Sequence of chain 1.E:
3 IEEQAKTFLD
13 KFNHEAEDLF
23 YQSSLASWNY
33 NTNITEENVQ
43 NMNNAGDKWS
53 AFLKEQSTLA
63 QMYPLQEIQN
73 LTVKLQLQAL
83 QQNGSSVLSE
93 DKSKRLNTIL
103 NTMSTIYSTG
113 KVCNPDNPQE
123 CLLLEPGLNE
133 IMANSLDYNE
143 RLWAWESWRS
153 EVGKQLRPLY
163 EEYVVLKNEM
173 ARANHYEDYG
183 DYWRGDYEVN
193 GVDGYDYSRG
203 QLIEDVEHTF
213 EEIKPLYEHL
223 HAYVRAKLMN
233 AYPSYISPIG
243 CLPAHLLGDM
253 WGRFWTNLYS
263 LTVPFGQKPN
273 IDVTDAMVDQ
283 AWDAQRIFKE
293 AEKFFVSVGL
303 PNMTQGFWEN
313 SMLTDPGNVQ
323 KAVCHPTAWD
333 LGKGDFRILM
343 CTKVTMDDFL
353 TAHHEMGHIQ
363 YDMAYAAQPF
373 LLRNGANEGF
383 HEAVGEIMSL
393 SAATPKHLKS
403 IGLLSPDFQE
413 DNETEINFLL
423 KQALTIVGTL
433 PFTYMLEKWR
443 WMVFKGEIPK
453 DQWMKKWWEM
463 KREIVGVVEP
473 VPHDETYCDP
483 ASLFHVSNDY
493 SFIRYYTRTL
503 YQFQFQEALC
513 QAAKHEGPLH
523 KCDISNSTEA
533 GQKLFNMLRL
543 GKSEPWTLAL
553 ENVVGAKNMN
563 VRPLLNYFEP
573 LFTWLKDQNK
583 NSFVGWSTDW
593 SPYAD

Binding-site contacts:
Ligand atom C1 contacts residue ASN528 of chain 1.E at 1.4 Å.
Ligand atom C3 contacts residue ASN528 of chain 1.E at 3.7 Å.
Ligand atom N2 contacts residue ASN528 of chain 1.E at 2.7 Å (h-bond).
Ligand atom O5 contacts residue ASN528 of chain 1.E at 2.4 Å (h-bond).
Ligand atom C5 contacts residue ASN528 of chain 1.E at 3.7 Å.
Ligand atom C2 contacts residue ASN528 of chain 1.E at 2.4 Å.
Ligand atom O7 contacts residue ASN528 of chain 1.E at 4.3 Å.
Ligand atom C7 contacts residue ASN528 of chain 1.E at 3.7 Å.
Ligand atom C4 contacts residue ASN528 of chain 1.E at 4.3 Å.

A small-molecule ligand and the protein it binds are described below.
Small molecule (SMILES): CC(=O)N[C@H]1[C@H](O[C@H]2[C@H](O)[C@@H](NC(C)=O)CO[C@@H]2CO)O[C@H](CO)[C@@H](O)[C@@H]1O